Binding-site contacts:
Ligand atom CB contacts residue THR130 of chain 1.A at 4.2 Å.
Ligand atom N contacts residue ASP177 of chain 1.A at 2.8 Å (salt-bridge).
Ligand atom CG2 contacts residue ASN129 of chain 1.A at 4.0 Å.
Ligand atom N contacts residue ILE1 of chain 1.C at 1.4 Å.
Ligand atom CB contacts residue GLY175 of chain 1.A at 4.2 Å.
Ligand atom CG2 contacts residue THR130 of chain 1.A at 4.2 Å.
Ligand atom C contacts residue LYS176 of chain 1.A at 4.1 Å.
Ligand atom O contacts residue LEU144 of chain 1.A at 4.0 Å.
Ligand atom C contacts residue ILE1 of chain 1.C at 3.4 Å (hydrophobic).
Ligand atom CG1 contacts residue SER132 of chain 1.A at 3.3 Å.
Ligand atom OXT contacts residue GLY9 of chain 1.A at 3.0 Å (h-bond).
Ligand atom OXT contacts residue ILE1 of chain 1.C at 4.0 Å.
Ligand atom O contacts residue LYS176 of chain 1.A at 3.2 Å.
Ligand atom OXT contacts residue GLY175 of chain 1.A at 3.9 Å.
Ligand atom O contacts residue ILE1 of chain 1.C at 3.8 Å.
Ligand atom CB contacts residue ILE1 of chain 1.C at 3.7 Å (hydrophobic).
Ligand atom C contacts residue GLY9 of chain 1.A at 3.7 Å.
Ligand atom CA contacts residue ILE1 of chain 1.C at 2.5 Å (hydrophobic).
Ligand atom CG1 contacts residue GLY175 of chain 1.A at 3.4 Å.
Ligand atom O contacts residue ASP177 of chain 1.A at 3.0 Å (salt-bridge).
Ligand atom CG1 contacts residue THR130 of chain 1.A at 3.8 Å.
Ligand atom CA contacts residue THR130 of chain 1.A at 3.7 Å.
Ligand atom CG2 contacts residue ASP177 of chain 1.A at 4.2 Å.
Ligand atom C contacts residue GLY175 of chain 1.A at 3.7 Å.
Ligand atom N contacts residue ASN129 of chain 1.A at 3.9 Å.
Ligand atom CG2 contacts residue ILE1 of chain 1.C at 4.0 Å (hydrophobic).
Ligand atom CA contacts residue ASP177 of chain 1.A at 3.8 Å.
Ligand atom OXT contacts residue VAL8 of chain 1.A at 4.0 Å.
Ligand atom CG2 contacts residue ALA204 of chain 1.A at 4.0 Å (hydrophobic).
Ligand atom C contacts residue ASP177 of chain 1.A at 4.0 Å.
Ligand atom CG2 contacts residue LYS131 of chain 1.A at 4.1 Å.
Ligand atom CB contacts residue ALA204 of chain 1.A at 4.0 Å (hydrophobic).
Ligand atom CG1 contacts residue ALA204 of chain 1.A at 3.9 Å (hydrophobic).
Ligand atom O contacts residue GLY175 of chain 1.A at 3.7 Å.
Ligand atom O contacts residue GLY10 of chain 1.A at 3.2 Å (h-bond).
Ligand atom CB contacts residue ASP177 of chain 1.A at 3.9 Å.
Ligand atom OXT contacts residue GLY10 of chain 1.A at 2.8 Å (h-bond).
Ligand atom C contacts residue GLY10 of chain 1.A at 3.4 Å.
Ligand atom O contacts residue GLY9 of chain 1.A at 3.4 Å.
Ligand atom CG2 contacts residue CYS179 of chain 1.A at 4.2 Å (hydrophobic).

A protein and the small-molecule ligand that binds it are described below.
Small molecule (SMILES): CC(C)[C@H](N)C(=O)O

Sequence of chain 1.A:
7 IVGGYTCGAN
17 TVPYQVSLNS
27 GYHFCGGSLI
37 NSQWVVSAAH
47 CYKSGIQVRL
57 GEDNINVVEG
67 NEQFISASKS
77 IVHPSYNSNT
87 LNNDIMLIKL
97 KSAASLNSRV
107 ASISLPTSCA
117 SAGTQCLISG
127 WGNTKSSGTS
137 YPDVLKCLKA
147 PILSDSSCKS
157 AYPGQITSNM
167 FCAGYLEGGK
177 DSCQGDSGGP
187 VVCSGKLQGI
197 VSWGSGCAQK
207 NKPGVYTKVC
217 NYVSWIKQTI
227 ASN